A small-molecule ligand and the protein it binds are described below.
Small molecule (SMILES): Nc1ncnc2c1ncn2[C@@H]1O[C@H](CO[P](=O)(O)O[P](=O)(O)NP(=O)(O)O)[C@@H](O)[C@H]1O

Binding-site contacts:
Ligand atom O3A contacts residue GLY395 of chain 1.E at 3.8 Å.
Ligand atom O2B contacts residue THR397 of chain 1.E at 3.4 Å.
Ligand atom N3 contacts residue TYR588 of chain 1.E at 4.0 Å.
Ligand atom O1B contacts residue SER393 of chain 1.E at 3.0 Å (h-bond).
Ligand atom O1A contacts residue GLY395 of chain 1.E at 3.3 Å (h-bond).
Ligand atom O2G contacts residue LYS396 of chain 1.E at 3.8 Å.
Ligand atom O1A contacts residue THR397 of chain 1.E at 3.2 Å.
Ligand atom O1B contacts residue LYS396 of chain 1.E at 2.8 Å (salt-bridge).
Ligand atom C5' contacts residue GLY395 of chain 1.E at 3.6 Å.
Ligand atom C1' contacts residue TYR427 of chain 1.E at 3.8 Å (hydrophobic).
Ligand atom C1' contacts residue THR398 of chain 1.E at 4.0 Å.
Ligand atom O2A contacts residue THR397 of chain 1.E at 2.9 Å.
Ligand atom O2G contacts residue SER393 of chain 1.E at 3.4 Å (h-bond).
Ligand atom O4' contacts residue THR398 of chain 1.E at 3.4 Å (h-bond).
Ligand atom C6 contacts residue ASP424 of chain 1.E at 4.0 Å.
Ligand atom O5' contacts residue GLY395 of chain 1.E at 3.7 Å.
Ligand atom N7 contacts residue TYR427 of chain 1.E at 3.9 Å.
Ligand atom O1B contacts residue GLU392 of chain 1.E at 3.9 Å.
Ligand atom PB contacts residue LYS396 of chain 1.E at 3.4 Å.
Ligand atom N3 contacts residue TYR427 of chain 1.E at 4.0 Å.
Ligand atom O2B contacts residue LYS396 of chain 1.E at 3.1 Å (salt-bridge).
Ligand atom O2G contacts residue GLU392 of chain 1.E at 3.7 Å.
Ligand atom N3 contacts residue GLY589 of chain 1.E at 3.8 Å.
Ligand atom PA contacts residue THR397 of chain 1.E at 3.3 Å.
Ligand atom O1A contacts residue THR398 of chain 1.E at 2.6 Å (h-bond).
Ligand atom PB contacts residue THR397 of chain 1.E at 4.0 Å.
Ligand atom C5 contacts residue TYR427 of chain 1.E at 3.8 Å (hydrophobic).
Ligand atom O1G contacts residue LYS396 of chain 1.E at 3.3 Å (salt-bridge).
Ligand atom C2 contacts residue GLY589 of chain 1.E at 3.7 Å.
Ligand atom C4 contacts residue TYR427 of chain 1.E at 3.8 Å (hydrophobic).
Ligand atom O1G contacts residue GLU420 of chain 1.E at 3.6 Å.
Ligand atom O3A contacts residue THR397 of chain 1.E at 2.9 Å (h-bond).
Ligand atom N9 contacts residue TYR427 of chain 1.E at 3.8 Å.
Ligand atom C8 contacts residue TYR427 of chain 1.E at 3.9 Å (hydrophobic).
Ligand atom O3A contacts residue LYS396 of chain 1.E at 3.6 Å (salt-bridge).
Ligand atom N6 contacts residue ASP424 of chain 1.E at 3.0 Å (salt-bridge).
Ligand atom O1B contacts residue SER394 of chain 1.E at 3.6 Å (h-bond).
Ligand atom PA contacts residue THR398 of chain 1.E at 4.0 Å.
Ligand atom PG contacts residue LYS396 of chain 1.E at 4.0 Å.
Ligand atom C5' contacts residue THR398 of chain 1.E at 3.9 Å.

Sequence of chain 1.E:
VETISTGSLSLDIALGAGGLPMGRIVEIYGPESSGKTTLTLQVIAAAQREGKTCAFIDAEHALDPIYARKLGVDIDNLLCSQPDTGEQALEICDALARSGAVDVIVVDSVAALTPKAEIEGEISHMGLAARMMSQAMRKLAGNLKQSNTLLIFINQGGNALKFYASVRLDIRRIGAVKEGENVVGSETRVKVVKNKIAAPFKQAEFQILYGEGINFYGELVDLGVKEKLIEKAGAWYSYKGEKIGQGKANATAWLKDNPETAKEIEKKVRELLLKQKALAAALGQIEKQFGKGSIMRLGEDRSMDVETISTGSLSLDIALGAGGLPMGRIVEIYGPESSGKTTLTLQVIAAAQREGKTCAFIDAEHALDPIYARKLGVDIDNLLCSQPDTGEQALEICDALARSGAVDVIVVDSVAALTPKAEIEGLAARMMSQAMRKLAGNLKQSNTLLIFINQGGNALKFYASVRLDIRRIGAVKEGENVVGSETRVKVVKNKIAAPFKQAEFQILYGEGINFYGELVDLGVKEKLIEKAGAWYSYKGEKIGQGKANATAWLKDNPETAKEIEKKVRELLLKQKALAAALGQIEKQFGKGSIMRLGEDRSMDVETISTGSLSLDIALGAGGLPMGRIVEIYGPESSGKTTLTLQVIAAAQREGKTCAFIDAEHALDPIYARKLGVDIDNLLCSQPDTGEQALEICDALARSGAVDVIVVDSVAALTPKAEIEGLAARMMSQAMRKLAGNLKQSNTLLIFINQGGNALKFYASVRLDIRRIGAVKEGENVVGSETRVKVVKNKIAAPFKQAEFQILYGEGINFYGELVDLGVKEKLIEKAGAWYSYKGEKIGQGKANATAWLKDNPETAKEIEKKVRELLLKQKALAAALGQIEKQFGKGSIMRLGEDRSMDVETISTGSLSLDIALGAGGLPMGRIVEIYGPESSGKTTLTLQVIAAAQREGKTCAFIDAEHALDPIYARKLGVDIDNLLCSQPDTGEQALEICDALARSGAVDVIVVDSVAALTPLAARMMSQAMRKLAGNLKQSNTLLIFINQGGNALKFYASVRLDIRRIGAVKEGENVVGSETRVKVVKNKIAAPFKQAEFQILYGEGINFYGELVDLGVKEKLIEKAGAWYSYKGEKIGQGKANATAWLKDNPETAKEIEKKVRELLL